Binding-site contacts:
Ligand atom CAI contacts residue GLN159 of chain 1.B at 4.2 Å.
Ligand atom CAH contacts residue ARG144 of chain 1.B at 3.6 Å.
Ligand atom OAF contacts residue SER101 of chain 1.B at 3.0 Å (h-bond).
Ligand atom CAK contacts residue GLY387 of chain 1.B at 3.5 Å.
Ligand atom CAQ contacts residue GLN100 of chain 1.B at 4.1 Å.
Ligand atom CAB contacts residue ARG144 of chain 1.B at 4.0 Å.
Ligand atom OAD contacts residue ARG144 of chain 1.B at 3.1 Å.
Ligand atom CAC contacts residue COA1 of chain 1.L at 3.9 Å.
Ligand atom CAI contacts residue ASN158 of chain 1.B at 4.0 Å.
Ligand atom OAF contacts residue COA1 of chain 1.L at 3.7 Å.
Ligand atom CAA contacts residue GLN100 of chain 1.B at 3.9 Å.
Ligand atom CAA contacts residue SER101 of chain 1.B at 4.1 Å.
Ligand atom CAQ contacts residue ALA386 of chain 1.B at 4.2 Å (hydrophobic).
Ligand atom CAQ contacts residue GLY387 of chain 1.B at 3.4 Å.
Ligand atom CAV contacts residue GLY387 of chain 1.B at 3.9 Å.
Ligand atom CAL contacts residue GLN159 of chain 1.B at 3.8 Å.
Ligand atom CAQ contacts residue SER101 of chain 1.B at 3.4 Å.
Ligand atom CAO contacts residue GLN100 of chain 1.B at 3.5 Å.
Ligand atom CAL contacts residue HIS295 of chain 1.B at 4.2 Å.
Ligand atom CAH contacts residue GLY137 of chain 1.B at 4.2 Å.
Ligand atom OAD contacts residue ILE147 of chain 1.B at 3.6 Å.
Ligand atom OAE contacts residue SER101 of chain 1.B at 2.9 Å (h-bond).
Ligand atom CAS contacts residue COA1 of chain 1.L at 4.0 Å.
Ligand atom CAT contacts residue GLN159 of chain 1.B at 3.8 Å.
Ligand atom CAM contacts residue ASN76 of chain 1.A at 4.2 Å.
Ligand atom OAE contacts residue GLN100 of chain 1.B at 3.0 Å.
Ligand atom CAH contacts residue ALA140 of chain 1.B at 4.2 Å (hydrophobic).
Ligand atom CAC contacts residue LEU136 of chain 1.B at 4.0 Å (hydrophobic).
Ligand atom OAF contacts residue GLY387 of chain 1.B at 4.2 Å.
Ligand atom CAC contacts residue GLN159 of chain 1.B at 3.5 Å.
Ligand atom OAE contacts residue GLY387 of chain 1.B at 2.6 Å (h-bond).
Ligand atom CAY contacts residue GLN100 of chain 1.B at 4.2 Å.
Ligand atom CAV contacts residue GLN100 of chain 1.B at 3.9 Å.
Ligand atom CAL contacts residue GLY387 of chain 1.B at 4.2 Å.
Ligand atom CAJ contacts residue GLN159 of chain 1.B at 4.0 Å.
Ligand atom CAA contacts residue VAL68 of chain 1.B at 3.8 Å (hydrophobic).
Ligand atom CAP contacts residue ARG144 of chain 1.B at 3.5 Å.
Ligand atom CAU contacts residue ASN76 of chain 1.A at 4.1 Å.
Ligand atom CAN contacts residue ASN76 of chain 1.A at 3.8 Å.
Ligand atom OAE contacts residue ALA386 of chain 1.B at 3.5 Å.

Sequence of chain 1.A:
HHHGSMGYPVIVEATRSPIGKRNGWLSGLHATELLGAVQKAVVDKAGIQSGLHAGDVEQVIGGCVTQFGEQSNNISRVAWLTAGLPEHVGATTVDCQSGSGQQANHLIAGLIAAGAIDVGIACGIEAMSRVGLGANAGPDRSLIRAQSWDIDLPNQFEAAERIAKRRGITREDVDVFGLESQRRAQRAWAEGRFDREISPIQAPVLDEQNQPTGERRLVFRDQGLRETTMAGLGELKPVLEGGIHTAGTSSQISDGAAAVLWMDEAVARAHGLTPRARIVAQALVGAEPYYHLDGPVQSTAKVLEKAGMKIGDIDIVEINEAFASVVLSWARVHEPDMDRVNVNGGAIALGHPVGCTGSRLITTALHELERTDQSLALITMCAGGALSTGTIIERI

The protein below binds the small molecule below.
Small molecule (SMILES): C[C@H](C(=O)O)[C@H]1CC[C@H]2[C@@H]3CCC4=CC(=O)CC[C@]4(C)[C@H]3CC[C@]12C

Sequence of chain 1.B:
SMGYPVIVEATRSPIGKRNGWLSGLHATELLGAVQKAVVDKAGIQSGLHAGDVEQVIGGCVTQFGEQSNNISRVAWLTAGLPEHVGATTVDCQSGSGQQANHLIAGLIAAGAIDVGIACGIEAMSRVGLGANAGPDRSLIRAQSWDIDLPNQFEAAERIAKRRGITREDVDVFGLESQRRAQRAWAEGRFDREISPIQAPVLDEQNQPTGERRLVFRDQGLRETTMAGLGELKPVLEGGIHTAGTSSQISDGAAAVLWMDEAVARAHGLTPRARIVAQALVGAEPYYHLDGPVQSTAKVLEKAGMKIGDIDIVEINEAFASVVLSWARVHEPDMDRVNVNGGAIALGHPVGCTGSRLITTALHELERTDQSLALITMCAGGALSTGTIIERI